This small molecule binds to this protein.
Small molecule (SMILES): O=C(O)Cc1nn(Cc2nc3cc(C(F)(F)F)ccc3s2)c(=O)c2ccccc12

Binding-site contacts:
Ligand atom C18 contacts residue HIS111 of chain 1.A at 3.3 Å.
Ligand atom C4 contacts residue TRP21 of chain 1.A at 3.7 Å (hydrophobic).
Ligand atom O2 contacts residue NAP1 of chain 1.B at 3.5 Å (h-bond).
Ligand atom C10 contacts residue TRP112 of chain 1.A at 3.7 Å (hydrophobic).
Ligand atom O3 contacts residue HIS111 of chain 1.A at 2.7 Å (h-bond).
Ligand atom N3 contacts residue LEU301 of chain 1.A at 3.4 Å.
Ligand atom C7 contacts residue TRP21 of chain 1.A at 3.4 Å (hydrophobic).
Ligand atom C12 contacts residue TRP112 of chain 1.A at 3.4 Å (hydrophobic).
Ligand atom C19 contacts residue THR114 of chain 1.A at 3.6 Å.
Ligand atom F1 contacts residue TRP112 of chain 1.A at 3.4 Å.
Ligand atom O2 contacts residue HIS111 of chain 1.A at 3.1 Å (h-bond).
Ligand atom C17 contacts residue TRP21 of chain 1.A at 3.8 Å (hydrophobic).
Ligand atom C14 contacts residue TRP112 of chain 1.A at 3.5 Å (hydrophobic).
Ligand atom N1 contacts residue TRP220 of chain 1.A at 3.5 Å.
Ligand atom C5 contacts residue PHE123 of chain 1.A at 3.7 Å (hydrophobic).
Ligand atom C14 contacts residue THR114 of chain 1.A at 3.4 Å.
Ligand atom C11 contacts residue TRP112 of chain 1.A at 3.3 Å (hydrophobic).
Ligand atom F1 contacts residue PRO311 of chain 1.A at 3.4 Å.
Ligand atom C8 contacts residue TRP21 of chain 1.A at 3.1 Å (hydrophobic).
Ligand atom C3 contacts residue TRP21 of chain 1.A at 3.7 Å (hydrophobic).
Ligand atom C17 contacts residue NAP1 of chain 1.B at 3.5 Å.
Ligand atom F1 contacts residue THR114 of chain 1.A at 3.0 Å.
Ligand atom C18 contacts residue NAP1 of chain 1.B at 3.5 Å.
Ligand atom C13 contacts residue TRP112 of chain 1.A at 3.4 Å (hydrophobic).
Ligand atom C15 contacts residue TRP112 of chain 1.A at 3.4 Å (hydrophobic).
Ligand atom C9 contacts residue TRP220 of chain 1.A at 3.4 Å (hydrophobic).
Ligand atom O2 contacts residue TRP112 of chain 1.A at 2.9 Å (h-bond).
Ligand atom C16 contacts residue TRP112 of chain 1.A at 3.4 Å (hydrophobic).
Ligand atom O3 contacts residue NAP1 of chain 1.B at 3.0 Å.
Ligand atom C9 contacts residue ALA300 of chain 1.A at 3.5 Å (hydrophobic).
Ligand atom O3 contacts residue TYR49 of chain 1.A at 2.7 Å (h-bond).
Ligand atom F2 contacts residue CYS304 of chain 1.A at 3.0 Å.
Ligand atom N3 contacts residue ALA300 of chain 1.A at 3.3 Å.
Ligand atom F2 contacts residue THR114 of chain 1.A at 3.2 Å.
Ligand atom N3 contacts residue TRP112 of chain 1.A at 3.5 Å.
Ligand atom O1 contacts residue PHE123 of chain 1.A at 3.5 Å.
Ligand atom N2 contacts residue CYS299 of chain 1.A at 3.5 Å (h-bond).
Ligand atom F3 contacts residue PRO311 of chain 1.A at 3.2 Å.
Ligand atom F3 contacts residue TYR310 of chain 1.A at 3.1 Å.
Ligand atom S1 contacts residue TRP112 of chain 1.A at 3.6 Å.

Sequence of chain 1.A:
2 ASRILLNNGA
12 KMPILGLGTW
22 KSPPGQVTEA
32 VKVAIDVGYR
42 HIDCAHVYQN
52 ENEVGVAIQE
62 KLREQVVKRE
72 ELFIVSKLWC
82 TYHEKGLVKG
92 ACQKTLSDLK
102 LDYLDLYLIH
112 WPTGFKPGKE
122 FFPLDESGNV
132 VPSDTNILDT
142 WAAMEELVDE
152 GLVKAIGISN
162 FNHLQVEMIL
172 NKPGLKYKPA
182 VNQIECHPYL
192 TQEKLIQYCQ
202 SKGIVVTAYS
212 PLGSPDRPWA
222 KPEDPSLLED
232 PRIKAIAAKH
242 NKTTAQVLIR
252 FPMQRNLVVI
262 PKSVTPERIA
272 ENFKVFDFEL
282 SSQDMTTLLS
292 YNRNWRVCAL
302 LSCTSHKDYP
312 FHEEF